Binding-site contacts:
Ligand atom C5 contacts residue ASN1071 of chain 1.D at 3.3 Å.
Ligand atom C2 contacts residue ASN1071 of chain 1.D at 2.5 Å.
Ligand atom C7 contacts residue GLN892 of chain 1.A at 4.5 Å.
Ligand atom O7 contacts residue ALA703 of chain 1.D at 3.3 Å.
Ligand atom C6 contacts residue ASN1071 of chain 1.D at 3.2 Å.
Ligand atom N2 contacts residue ALA703 of chain 1.D at 4.4 Å.
Ligand atom O3 contacts residue ALA703 of chain 1.D at 4.2 Å.
Ligand atom C8 contacts residue ALA710 of chain 1.D at 4.4 Å (hydrophobic).
Ligand atom C2 contacts residue ALA703 of chain 1.D at 4.2 Å (hydrophobic).
Ligand atom C4 contacts residue ASN1071 of chain 1.D at 4.0 Å.
Ligand atom C8 contacts residue GLN892 of chain 1.A at 3.5 Å.
Ligand atom O5 contacts residue ASN1071 of chain 1.D at 2.5 Å (h-bond).
Ligand atom O7 contacts residue ASN1071 of chain 1.D at 4.0 Å.
Ligand atom C3 contacts residue ASN1071 of chain 1.D at 3.7 Å.
Ligand atom O6 contacts residue ASN1071 of chain 1.D at 4.3 Å.
Ligand atom C7 contacts residue ASN1071 of chain 1.D at 3.9 Å.
Ligand atom C7 contacts residue ALA703 of chain 1.D at 4.0 Å (hydrophobic).
Ligand atom N2 contacts residue ASN1071 of chain 1.D at 3.2 Å (h-bond).
Ligand atom C8 contacts residue ASN1071 of chain 1.D at 4.5 Å.
Ligand atom N2 contacts residue GLN892 of chain 1.A at 4.2 Å.
Ligand atom C1 contacts residue ASN1071 of chain 1.D at 1.4 Å.

The protein below binds the small molecule below.
Small molecule (SMILES): CC(=O)N[C@H]1[C@H](O[C@H]2[C@H](O)[C@@H](NC(C)=O)CO[C@@H]2CO)O[C@H](CO)[C@@H](O)[C@@H]1O

Sequence of chain 1.D:
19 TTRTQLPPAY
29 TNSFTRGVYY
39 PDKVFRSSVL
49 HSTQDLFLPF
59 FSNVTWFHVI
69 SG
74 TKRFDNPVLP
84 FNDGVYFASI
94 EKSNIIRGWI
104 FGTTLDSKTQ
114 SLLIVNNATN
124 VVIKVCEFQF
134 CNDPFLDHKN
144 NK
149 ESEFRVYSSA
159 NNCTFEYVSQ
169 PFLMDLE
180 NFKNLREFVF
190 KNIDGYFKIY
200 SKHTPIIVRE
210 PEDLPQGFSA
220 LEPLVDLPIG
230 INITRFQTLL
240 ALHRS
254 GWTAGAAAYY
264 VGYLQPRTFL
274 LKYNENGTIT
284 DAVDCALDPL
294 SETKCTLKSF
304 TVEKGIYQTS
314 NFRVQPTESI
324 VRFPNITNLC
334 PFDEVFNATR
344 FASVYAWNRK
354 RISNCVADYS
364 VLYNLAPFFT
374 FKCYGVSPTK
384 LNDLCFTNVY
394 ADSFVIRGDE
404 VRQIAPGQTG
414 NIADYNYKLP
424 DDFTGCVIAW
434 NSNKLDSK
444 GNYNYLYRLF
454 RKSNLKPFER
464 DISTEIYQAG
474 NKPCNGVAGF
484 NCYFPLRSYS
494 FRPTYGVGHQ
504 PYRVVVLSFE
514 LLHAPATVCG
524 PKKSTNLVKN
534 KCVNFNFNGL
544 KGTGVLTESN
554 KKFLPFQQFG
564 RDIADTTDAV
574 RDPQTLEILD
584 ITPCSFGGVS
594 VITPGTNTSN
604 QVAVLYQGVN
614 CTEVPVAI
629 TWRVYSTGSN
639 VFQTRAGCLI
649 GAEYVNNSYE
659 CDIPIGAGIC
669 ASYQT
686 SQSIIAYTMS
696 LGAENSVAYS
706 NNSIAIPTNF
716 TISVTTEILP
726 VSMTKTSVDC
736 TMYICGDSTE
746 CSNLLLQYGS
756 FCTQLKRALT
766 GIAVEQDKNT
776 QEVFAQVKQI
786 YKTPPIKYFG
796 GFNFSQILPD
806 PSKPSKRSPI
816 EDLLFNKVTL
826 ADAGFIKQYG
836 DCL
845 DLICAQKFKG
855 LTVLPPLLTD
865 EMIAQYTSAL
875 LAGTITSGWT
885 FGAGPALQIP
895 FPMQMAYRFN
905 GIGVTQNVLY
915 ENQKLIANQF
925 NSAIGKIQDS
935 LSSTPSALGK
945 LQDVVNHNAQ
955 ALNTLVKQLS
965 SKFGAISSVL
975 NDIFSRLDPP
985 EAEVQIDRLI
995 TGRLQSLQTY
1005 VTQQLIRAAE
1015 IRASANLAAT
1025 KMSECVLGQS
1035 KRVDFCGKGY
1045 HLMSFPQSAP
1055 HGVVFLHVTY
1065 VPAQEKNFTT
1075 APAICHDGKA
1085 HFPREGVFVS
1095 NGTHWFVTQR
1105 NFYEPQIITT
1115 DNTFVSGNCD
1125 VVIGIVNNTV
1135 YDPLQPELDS

Sequence of chain 1.A:
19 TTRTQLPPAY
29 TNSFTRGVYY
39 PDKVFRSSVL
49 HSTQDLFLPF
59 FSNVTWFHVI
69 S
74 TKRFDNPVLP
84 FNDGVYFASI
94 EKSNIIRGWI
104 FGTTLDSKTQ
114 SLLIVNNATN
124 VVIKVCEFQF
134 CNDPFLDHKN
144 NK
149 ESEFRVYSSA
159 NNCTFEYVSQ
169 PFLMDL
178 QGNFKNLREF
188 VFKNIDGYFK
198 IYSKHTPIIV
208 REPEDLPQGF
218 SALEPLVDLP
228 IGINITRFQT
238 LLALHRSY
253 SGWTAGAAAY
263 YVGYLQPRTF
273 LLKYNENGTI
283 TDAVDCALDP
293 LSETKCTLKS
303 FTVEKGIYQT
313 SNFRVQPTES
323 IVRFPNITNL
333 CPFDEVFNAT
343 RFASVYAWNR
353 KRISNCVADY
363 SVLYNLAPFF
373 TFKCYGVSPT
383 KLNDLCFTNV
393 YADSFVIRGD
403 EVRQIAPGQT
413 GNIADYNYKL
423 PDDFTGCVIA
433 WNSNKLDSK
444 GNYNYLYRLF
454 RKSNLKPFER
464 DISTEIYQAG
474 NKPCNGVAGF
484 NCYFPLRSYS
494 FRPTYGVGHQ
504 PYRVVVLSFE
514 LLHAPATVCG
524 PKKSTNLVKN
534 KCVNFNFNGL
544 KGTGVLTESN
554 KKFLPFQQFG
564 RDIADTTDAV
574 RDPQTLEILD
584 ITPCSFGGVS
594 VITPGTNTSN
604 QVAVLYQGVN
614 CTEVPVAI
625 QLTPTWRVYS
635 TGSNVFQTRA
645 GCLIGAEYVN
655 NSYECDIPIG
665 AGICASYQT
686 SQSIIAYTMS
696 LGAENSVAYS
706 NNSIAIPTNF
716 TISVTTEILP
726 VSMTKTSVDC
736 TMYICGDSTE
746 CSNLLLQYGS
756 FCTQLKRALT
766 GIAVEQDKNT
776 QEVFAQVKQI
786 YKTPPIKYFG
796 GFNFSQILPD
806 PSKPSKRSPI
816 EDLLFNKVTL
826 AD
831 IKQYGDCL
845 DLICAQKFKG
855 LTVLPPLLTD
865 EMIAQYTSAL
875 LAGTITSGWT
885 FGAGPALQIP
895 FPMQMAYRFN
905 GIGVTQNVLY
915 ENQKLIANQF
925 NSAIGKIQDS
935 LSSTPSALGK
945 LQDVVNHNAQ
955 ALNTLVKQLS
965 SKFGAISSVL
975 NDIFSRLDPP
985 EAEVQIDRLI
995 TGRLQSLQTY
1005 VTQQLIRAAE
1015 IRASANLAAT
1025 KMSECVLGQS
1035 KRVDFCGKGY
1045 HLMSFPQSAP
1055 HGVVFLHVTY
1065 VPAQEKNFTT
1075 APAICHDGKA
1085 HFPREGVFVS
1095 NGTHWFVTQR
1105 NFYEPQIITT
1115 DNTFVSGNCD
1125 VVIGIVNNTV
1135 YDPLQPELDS